Binding-site contacts:
Ligand atom O5 contacts residue ASN77 of chain 1.K at 2.1 Å (h-bond).
Ligand atom C6 contacts residue ASN77 of chain 1.K at 4.5 Å.
Ligand atom C7 contacts residue ASN77 of chain 1.K at 3.3 Å.
Ligand atom O6 contacts residue ARG86 of chain 1.K at 4.5 Å.
Ligand atom O5 contacts residue PHE75 of chain 1.K at 4.3 Å.
Ligand atom C6 contacts residue THR79 of chain 1.K at 4.5 Å.
Ligand atom C1 contacts residue PHE75 of chain 1.K at 4.3 Å (hydrophobic).
Ligand atom C1 contacts residue ASN77 of chain 1.K at 1.5 Å.
Ligand atom O6 contacts residue THR79 of chain 1.K at 3.6 Å (h-bond).
Ligand atom C5 contacts residue ASN77 of chain 1.K at 3.4 Å.
Ligand atom O6 contacts residue ASN77 of chain 1.K at 4.5 Å.
Ligand atom O5 contacts residue THR79 of chain 1.K at 3.8 Å.
Ligand atom C3 contacts residue ASN77 of chain 1.K at 3.6 Å.
Ligand atom O7 contacts residue ASN77 of chain 1.K at 3.0 Å (h-bond).
Ligand atom C7 contacts residue PHE75 of chain 1.K at 4.3 Å (hydrophobic).
Ligand atom C4 contacts residue ASN77 of chain 1.K at 3.9 Å.
Ligand atom C2 contacts residue ASN77 of chain 1.K at 2.3 Å.
Ligand atom O7 contacts residue PHE75 of chain 1.K at 3.3 Å.
Ligand atom C8 contacts residue ASN77 of chain 1.K at 4.5 Å.
Ligand atom C2 contacts residue PHE75 of chain 1.K at 3.9 Å (hydrophobic).
Ligand atom N2 contacts residue ASN77 of chain 1.K at 3.0 Å (h-bond).

The protein below binds the small molecule below.
Small molecule (SMILES): CC(=O)N[C@@H]1[C@@H](O)[C@H](O)[C@@H](CO)O[C@H]1O

Sequence of chain 1.K:
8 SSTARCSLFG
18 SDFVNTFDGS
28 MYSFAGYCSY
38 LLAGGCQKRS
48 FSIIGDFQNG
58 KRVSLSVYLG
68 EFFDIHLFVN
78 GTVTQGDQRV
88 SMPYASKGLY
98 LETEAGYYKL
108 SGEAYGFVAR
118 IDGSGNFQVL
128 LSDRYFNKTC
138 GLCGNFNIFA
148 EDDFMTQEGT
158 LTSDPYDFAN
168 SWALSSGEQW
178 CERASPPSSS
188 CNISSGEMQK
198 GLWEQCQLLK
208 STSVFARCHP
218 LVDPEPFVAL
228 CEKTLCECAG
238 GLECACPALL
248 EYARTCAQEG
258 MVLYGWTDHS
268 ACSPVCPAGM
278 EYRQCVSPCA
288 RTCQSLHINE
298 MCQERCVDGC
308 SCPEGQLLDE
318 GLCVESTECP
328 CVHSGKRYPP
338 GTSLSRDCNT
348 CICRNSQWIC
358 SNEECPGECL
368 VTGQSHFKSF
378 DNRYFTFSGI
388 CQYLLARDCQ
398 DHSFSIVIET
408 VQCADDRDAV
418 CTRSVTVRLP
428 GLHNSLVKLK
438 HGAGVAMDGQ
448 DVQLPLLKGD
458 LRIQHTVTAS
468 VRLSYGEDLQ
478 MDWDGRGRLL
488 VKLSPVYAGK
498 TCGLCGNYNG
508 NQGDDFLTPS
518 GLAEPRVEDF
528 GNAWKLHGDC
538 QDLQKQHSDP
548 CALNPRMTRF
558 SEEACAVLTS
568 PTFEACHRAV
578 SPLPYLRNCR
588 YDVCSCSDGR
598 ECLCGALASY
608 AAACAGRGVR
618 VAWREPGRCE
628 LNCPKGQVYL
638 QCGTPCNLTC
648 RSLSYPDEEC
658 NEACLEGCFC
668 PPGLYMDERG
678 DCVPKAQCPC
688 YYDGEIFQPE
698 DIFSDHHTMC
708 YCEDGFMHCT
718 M